This protein binds this small molecule.
Small molecule (SMILES): N[C@@H](CCCN[P](N)(=O)NS(=O)(=O)O)C(=O)O

Sequence of chain 1.C:
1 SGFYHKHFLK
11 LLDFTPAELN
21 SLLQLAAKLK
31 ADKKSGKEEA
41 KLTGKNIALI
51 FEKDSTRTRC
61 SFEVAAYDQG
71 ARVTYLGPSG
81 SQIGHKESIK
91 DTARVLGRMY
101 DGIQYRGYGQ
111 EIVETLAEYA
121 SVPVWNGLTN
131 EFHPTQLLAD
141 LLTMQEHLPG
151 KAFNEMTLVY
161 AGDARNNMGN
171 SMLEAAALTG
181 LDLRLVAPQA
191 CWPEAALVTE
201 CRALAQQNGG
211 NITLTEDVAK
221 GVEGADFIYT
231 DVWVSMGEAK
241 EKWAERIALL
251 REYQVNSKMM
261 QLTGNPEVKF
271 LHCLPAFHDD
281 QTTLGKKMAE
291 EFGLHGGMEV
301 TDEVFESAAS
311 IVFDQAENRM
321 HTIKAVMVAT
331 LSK

Sequence of chain 1.A:
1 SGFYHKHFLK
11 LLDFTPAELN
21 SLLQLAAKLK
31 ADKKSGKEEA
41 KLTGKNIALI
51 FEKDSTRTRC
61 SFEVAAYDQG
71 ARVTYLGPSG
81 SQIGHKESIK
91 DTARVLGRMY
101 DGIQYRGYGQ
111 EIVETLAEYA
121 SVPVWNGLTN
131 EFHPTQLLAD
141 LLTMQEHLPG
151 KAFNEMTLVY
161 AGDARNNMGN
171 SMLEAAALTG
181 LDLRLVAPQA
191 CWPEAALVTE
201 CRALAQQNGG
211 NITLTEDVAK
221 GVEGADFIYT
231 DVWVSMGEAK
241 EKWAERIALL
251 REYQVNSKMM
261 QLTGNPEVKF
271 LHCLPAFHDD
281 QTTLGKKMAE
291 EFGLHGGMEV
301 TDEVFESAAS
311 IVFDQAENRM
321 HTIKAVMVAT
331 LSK

Binding-site contacts:
Ligand atom O3 contacts residue ARG106 of chain 1.A at 2.7 Å (salt-bridge).
Ligand atom C4 contacts residue HIS133 of chain 1.A at 3.5 Å.
Ligand atom O1 contacts residue ARG106 of chain 1.A at 2.8 Å (salt-bridge).
Ligand atom N contacts residue CYS273 of chain 1.A at 2.7 Å (h-bond).
Ligand atom O2 contacts residue ARG57 of chain 1.A at 3.4 Å (salt-bridge).
Ligand atom O3 contacts residue ARG319 of chain 1.A at 3.0 Å (salt-bridge).
Ligand atom S contacts residue GLN82 of chain 1.C at 3.7 Å.
Ligand atom O contacts residue GLN82 of chain 1.C at 3.5 Å.
Ligand atom O2 contacts residue THR58 of chain 1.A at 2.9 Å (h-bond).
Ligand atom N3 contacts residue SER235 of chain 1.A at 2.9 Å (h-bond).
Ligand atom O1 contacts residue GLN82 of chain 1.C at 2.8 Å (h-bond).
Ligand atom S contacts residue THR56 of chain 1.A at 3.6 Å.
Ligand atom N2 contacts residue ARG57 of chain 1.A at 2.8 Å (salt-bridge).
Ligand atom N3 contacts residue ASN166 of chain 1.A at 3.4 Å (h-bond).
Ligand atom S contacts residue ARG106 of chain 1.A at 3.6 Å (salt-bridge).
Ligand atom O2 contacts residue SER55 of chain 1.A at 2.6 Å (h-bond).
Ligand atom N3 contacts residue ASN167 of chain 1.A at 2.8 Å (h-bond).
Ligand atom N1 contacts residue LEU274 of chain 1.A at 3.0 Å (h-bond).
Ligand atom C4 contacts residue LEU274 of chain 1.A at 3.5 Å (hydrophobic).
Ligand atom O5 contacts residue ASN167 of chain 1.A at 2.8 Å (h-bond).
Ligand atom C1 contacts residue ASP231 of chain 1.A at 3.4 Å.
Ligand atom O2 contacts residue ARG106 of chain 1.A at 3.3 Å (salt-bridge).
Ligand atom O5 contacts residue SER235 of chain 1.A at 3.5 Å.
Ligand atom N3 contacts residue ASP231 of chain 1.A at 2.7 Å (salt-bridge).
Ligand atom N contacts residue ARG319 of chain 1.A at 3.1 Å (salt-bridge).
Ligand atom N contacts residue GLN136 of chain 1.A at 2.8 Å (h-bond).
Ligand atom O contacts residue ARG57 of chain 1.A at 2.9 Å (salt-bridge).
Ligand atom N contacts residue ARG57 of chain 1.A at 3.7 Å.
Ligand atom O4 contacts residue MET236 of chain 1.A at 2.8 Å (h-bond).
Ligand atom N2 contacts residue LEU274 of chain 1.A at 3.6 Å.
Ligand atom C contacts residue SER235 of chain 1.A at 3.4 Å.
Ligand atom O contacts residue THR56 of chain 1.A at 2.7 Å (h-bond).
Ligand atom C1 contacts residue SER235 of chain 1.A at 3.6 Å.
Ligand atom P contacts residue LEU274 of chain 1.A at 3.3 Å.
Ligand atom P contacts residue ARG319 of chain 1.A at 3.6 Å.
Ligand atom O3 contacts residue HIS133 of chain 1.A at 2.8 Å (h-bond).
Ligand atom O4 contacts residue SER235 of chain 1.A at 3.5 Å.
Ligand atom O2 contacts residue THR56 of chain 1.A at 3.5 Å (h-bond).
Ligand atom N contacts residue LEU274 of chain 1.A at 3.1 Å (h-bond).
Ligand atom O3 contacts residue THR58 of chain 1.A at 3.0 Å (h-bond).